Sequence of chain 1.E:
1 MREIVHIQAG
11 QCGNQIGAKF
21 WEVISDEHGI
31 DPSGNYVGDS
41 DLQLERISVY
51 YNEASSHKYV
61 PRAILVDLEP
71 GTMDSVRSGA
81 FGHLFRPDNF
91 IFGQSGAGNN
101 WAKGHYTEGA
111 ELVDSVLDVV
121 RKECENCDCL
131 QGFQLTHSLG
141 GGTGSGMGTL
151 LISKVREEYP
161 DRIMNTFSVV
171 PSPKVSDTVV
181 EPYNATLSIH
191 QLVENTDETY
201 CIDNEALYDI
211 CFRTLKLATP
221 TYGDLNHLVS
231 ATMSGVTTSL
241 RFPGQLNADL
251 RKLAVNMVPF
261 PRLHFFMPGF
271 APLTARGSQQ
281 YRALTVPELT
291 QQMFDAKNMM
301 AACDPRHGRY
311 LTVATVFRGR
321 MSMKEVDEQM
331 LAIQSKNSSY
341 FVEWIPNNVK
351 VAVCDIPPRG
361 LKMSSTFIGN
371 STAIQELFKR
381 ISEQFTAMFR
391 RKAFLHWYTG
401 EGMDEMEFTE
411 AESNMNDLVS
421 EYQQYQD

A small-molecule ligand and the protein it binds are described below.
Small molecule (SMILES): COc1ccc(C[C@@H]2NC(=O)/C=C/C[C@@H]([C@H](C)[C@H]3O[C@@H]3c3ccccc3)OC(=O)[C@H](CC(C)C)OC(=O)[C@H](C)CNC2=O)cc1Cl

Sequence of chain 1.F:
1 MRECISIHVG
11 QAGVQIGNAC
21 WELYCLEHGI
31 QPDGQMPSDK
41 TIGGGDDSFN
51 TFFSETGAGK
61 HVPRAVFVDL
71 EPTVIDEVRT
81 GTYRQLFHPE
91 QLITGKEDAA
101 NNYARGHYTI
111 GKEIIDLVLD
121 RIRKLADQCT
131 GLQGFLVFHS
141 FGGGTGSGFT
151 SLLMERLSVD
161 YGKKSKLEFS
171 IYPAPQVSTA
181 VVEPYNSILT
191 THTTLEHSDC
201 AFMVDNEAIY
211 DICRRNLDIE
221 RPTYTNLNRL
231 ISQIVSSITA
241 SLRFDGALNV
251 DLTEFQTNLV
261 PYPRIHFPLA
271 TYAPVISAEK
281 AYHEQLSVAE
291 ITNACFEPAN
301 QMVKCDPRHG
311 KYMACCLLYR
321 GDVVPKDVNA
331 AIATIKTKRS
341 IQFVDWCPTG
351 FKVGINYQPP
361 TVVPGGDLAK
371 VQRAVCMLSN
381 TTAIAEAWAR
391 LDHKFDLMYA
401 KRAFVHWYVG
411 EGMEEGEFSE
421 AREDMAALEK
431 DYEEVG

Binding-site contacts:
Ligand atom C2 contacts residue ASN258 of chain 1.F at 3.5 Å.
Ligand atom O7 contacts residue ASN100 of chain 1.E at 3.5 Å.
Ligand atom O2 contacts residue THR178 of chain 1.E at 3.3 Å.
Ligand atom C8 contacts residue VAL180 of chain 1.E at 3.6 Å (hydrophobic).
Ligand atom C32 contacts residue PHE394 of chain 1.E at 3.6 Å (hydrophobic).
Ligand atom C18 contacts residue TRP397 of chain 1.E at 3.7 Å (hydrophobic).
Ligand atom C49 contacts residue ASN258 of chain 1.F at 3.3 Å.
Ligand atom O5 contacts residue THR257 of chain 1.F at 3.4 Å.
Ligand atom C34 contacts residue THR257 of chain 1.F at 3.5 Å.
Ligand atom C20 contacts residue ASN100 of chain 1.E at 3.7 Å.
Ligand atom C34 contacts residue ASN258 of chain 1.F at 3.3 Å.
Ligand atom C19 contacts residue VAL180 of chain 1.E at 3.6 Å (hydrophobic).
Ligand atom CL1 contacts residue CYS347 of chain 1.F at 3.3 Å.
Ligand atom O2 contacts residue VAL179 of chain 1.E at 2.9 Å (h-bond).
Ligand atom O2 contacts residue VAL180 of chain 1.E at 3.8 Å.
Ligand atom C27 contacts residue ASN100 of chain 1.E at 3.7 Å.
Ligand atom C19 contacts residue TRP397 of chain 1.E at 3.6 Å (hydrophobic).
Ligand atom C49 contacts residue THR257 of chain 1.F at 3.6 Å.
Ligand atom O6 contacts residue THR178 of chain 1.E at 2.9 Å (h-bond).
Ligand atom O4 contacts residue ASN99 of chain 1.E at 3.2 Å (h-bond).
Ligand atom O8 contacts residue PHE394 of chain 1.E at 3.8 Å.
Ligand atom C33 contacts residue PHE394 of chain 1.E at 3.7 Å (hydrophobic).
Ligand atom C16 contacts residue THR257 of chain 1.F at 3.6 Å.
Ligand atom C33 contacts residue THR257 of chain 1.F at 3.5 Å.
Ligand atom O1 contacts residue THR178 of chain 1.E at 3.5 Å (h-bond).
Ligand atom C22 contacts residue ASN100 of chain 1.E at 3.7 Å.
Ligand atom C20 contacts residue ASN99 of chain 1.E at 3.2 Å.
Ligand atom C35 contacts residue MET313 of chain 1.F at 3.4 Å (hydrophobic).
Ligand atom C9 contacts residue PHE394 of chain 1.E at 3.3 Å (hydrophobic).
Ligand atom O7 contacts residue TRP397 of chain 1.E at 3.3 Å.
Ligand atom C33 contacts residue ASN258 of chain 1.F at 3.3 Å.
Ligand atom C3 contacts residue ASN258 of chain 1.F at 3.8 Å.
Ligand atom C21 contacts residue ASN100 of chain 1.E at 3.7 Å.
Ligand atom C7 contacts residue PHE394 of chain 1.E at 3.4 Å (hydrophobic).
Ligand atom N1 contacts residue ASN258 of chain 1.F at 3.6 Å (h-bond).
Ligand atom C9 contacts residue VAL180 of chain 1.E at 3.8 Å (hydrophobic).
Ligand atom C19 contacts residue PHE394 of chain 1.E at 3.5 Å (hydrophobic).
Ligand atom C23 contacts residue TRP397 of chain 1.E at 3.5 Å (hydrophobic).
Ligand atom C23 contacts residue ASN100 of chain 1.E at 3.6 Å.
Ligand atom O8 contacts residue PRO261 of chain 1.F at 3.8 Å.